A small-molecule ligand and the protein it binds are described below.
Small molecule (SMILES): CC(=O)N[C@H]1[C@H](O[C@H]2[C@H](O)[C@@H](NC(C)=O)CO[C@@H]2CO)O[C@H](CO)[C@@H](O[C@@H]2O[C@H](CO)[C@@H](O)[C@H](O)[C@@H]2O)[C@@H]1O

Sequence of chain 1.A:
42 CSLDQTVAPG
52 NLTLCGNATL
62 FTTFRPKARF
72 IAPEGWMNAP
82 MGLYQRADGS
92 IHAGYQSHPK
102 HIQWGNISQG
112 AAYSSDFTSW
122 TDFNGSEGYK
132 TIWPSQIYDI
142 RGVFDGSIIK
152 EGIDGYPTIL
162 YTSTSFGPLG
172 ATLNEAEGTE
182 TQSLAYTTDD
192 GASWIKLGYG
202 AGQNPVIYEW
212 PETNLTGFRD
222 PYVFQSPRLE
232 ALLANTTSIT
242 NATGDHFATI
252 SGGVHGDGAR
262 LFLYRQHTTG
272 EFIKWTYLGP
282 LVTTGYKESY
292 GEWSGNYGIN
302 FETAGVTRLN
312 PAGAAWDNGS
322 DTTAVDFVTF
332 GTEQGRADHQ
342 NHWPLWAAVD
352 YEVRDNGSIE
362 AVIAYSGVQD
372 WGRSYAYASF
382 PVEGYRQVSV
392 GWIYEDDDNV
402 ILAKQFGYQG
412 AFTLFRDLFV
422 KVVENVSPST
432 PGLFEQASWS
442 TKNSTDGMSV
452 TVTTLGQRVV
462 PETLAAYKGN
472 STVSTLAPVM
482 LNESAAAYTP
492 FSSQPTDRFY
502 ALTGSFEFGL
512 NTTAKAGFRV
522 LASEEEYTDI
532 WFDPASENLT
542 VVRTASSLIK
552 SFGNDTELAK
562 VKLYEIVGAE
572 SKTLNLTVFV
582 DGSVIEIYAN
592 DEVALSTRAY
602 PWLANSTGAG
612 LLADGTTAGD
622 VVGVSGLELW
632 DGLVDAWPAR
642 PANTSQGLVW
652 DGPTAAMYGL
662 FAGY

Sequence of chain 2.A:
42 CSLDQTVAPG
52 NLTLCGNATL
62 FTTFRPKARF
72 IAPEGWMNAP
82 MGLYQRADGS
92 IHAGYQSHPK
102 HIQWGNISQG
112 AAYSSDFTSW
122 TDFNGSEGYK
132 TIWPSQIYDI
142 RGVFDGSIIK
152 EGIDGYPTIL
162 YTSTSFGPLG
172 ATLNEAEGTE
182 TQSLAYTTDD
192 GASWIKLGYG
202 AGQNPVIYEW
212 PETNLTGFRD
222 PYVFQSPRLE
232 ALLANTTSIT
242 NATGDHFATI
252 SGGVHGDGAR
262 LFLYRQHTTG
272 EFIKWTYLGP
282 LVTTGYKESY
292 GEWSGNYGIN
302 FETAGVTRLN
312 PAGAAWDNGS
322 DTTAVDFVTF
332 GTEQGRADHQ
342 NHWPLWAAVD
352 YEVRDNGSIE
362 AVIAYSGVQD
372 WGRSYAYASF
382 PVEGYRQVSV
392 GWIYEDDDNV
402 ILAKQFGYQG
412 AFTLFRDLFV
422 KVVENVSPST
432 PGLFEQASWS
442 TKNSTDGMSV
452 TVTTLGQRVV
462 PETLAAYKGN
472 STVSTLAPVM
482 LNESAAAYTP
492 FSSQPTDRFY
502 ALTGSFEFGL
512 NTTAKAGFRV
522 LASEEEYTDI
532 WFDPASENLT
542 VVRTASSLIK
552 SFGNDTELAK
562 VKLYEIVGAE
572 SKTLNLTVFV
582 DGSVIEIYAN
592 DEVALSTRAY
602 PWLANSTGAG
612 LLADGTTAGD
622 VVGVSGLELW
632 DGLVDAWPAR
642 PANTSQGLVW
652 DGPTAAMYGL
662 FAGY

Binding-site contacts:
Ligand atom O5 contacts residue ASN58 of chain 1.A at 2.3 Å (h-bond).
Ligand atom C3 contacts residue LEU649 of chain 1.A at 4.4 Å (hydrophobic).
Ligand atom C7 contacts residue ASN58 of chain 1.A at 3.6 Å.
Ligand atom O6 contacts residue LYS405 of chain 1.A at 2.9 Å (salt-bridge).
Ligand atom O4 contacts residue TRP651 of chain 1.A at 3.7 Å.
Ligand atom C1 contacts residue TRP651 of chain 1.A at 3.9 Å (hydrophobic).
Ligand atom C6 contacts residue TRP651 of chain 1.A at 3.9 Å (hydrophobic).
Ligand atom C6 contacts residue LEU649 of chain 1.A at 3.9 Å (hydrophobic).
Ligand atom C3 contacts residue ASN58 of chain 1.A at 3.7 Å.
Ligand atom O3 contacts residue TRP651 of chain 1.A at 3.5 Å.
Ligand atom C5 contacts residue ASN58 of chain 1.A at 3.6 Å.
Ligand atom N2 contacts residue ASN58 of chain 1.A at 2.9 Å (h-bond).
Ligand atom C1 contacts residue LYS405 of chain 1.A at 4.3 Å.
Ligand atom O5 contacts residue TRP651 of chain 1.A at 3.4 Å.
Ligand atom C3 contacts residue TRP651 of chain 1.A at 4.1 Å (hydrophobic).
Ligand atom C5 contacts residue TRP651 of chain 1.A at 3.9 Å (hydrophobic).
Ligand atom C4 contacts residue LEU649 of chain 1.A at 3.8 Å (hydrophobic).
Ligand atom C4 contacts residue ASN58 of chain 1.A at 4.1 Å.
Ligand atom O6 contacts residue LEU649 of chain 1.A at 4.2 Å.
Ligand atom C6 contacts residue VAL650 of chain 1.A at 3.4 Å (hydrophobic).
Ligand atom O5 contacts residue LYS405 of chain 1.A at 4.0 Å.
Ligand atom C1 contacts residue TRP651 of chain 1.A at 4.3 Å (hydrophobic).
Ligand atom C2 contacts residue TRP651 of chain 1.A at 3.9 Å (hydrophobic).
Ligand atom C5 contacts residue TRP651 of chain 1.A at 4.3 Å (hydrophobic).
Ligand atom C4 contacts residue TRP651 of chain 1.A at 4.0 Å (hydrophobic).
Ligand atom O6 contacts residue VAL650 of chain 1.A at 4.0 Å.
Ligand atom O6 contacts residue TYR665 of chain 1.A at 3.9 Å.
Ligand atom O7 contacts residue ASN58 of chain 1.A at 3.8 Å.
Ligand atom C6 contacts residue TYR665 of chain 1.A at 4.4 Å (hydrophobic).
Ligand atom C8 contacts residue TRP651 of chain 1.A at 4.1 Å (hydrophobic).
Ligand atom O5 contacts residue LEU649 of chain 1.A at 3.5 Å.
Ligand atom O5 contacts residue TRP651 of chain 1.A at 4.1 Å.
Ligand atom C8 contacts residue ALA202 of chain 2.A at 3.6 Å (hydrophobic).
Ligand atom C2 contacts residue ASN58 of chain 1.A at 2.4 Å.
Ligand atom C5 contacts residue LYS405 of chain 1.A at 3.9 Å.
Ligand atom C5 contacts residue LEU649 of chain 1.A at 4.1 Å (hydrophobic).
Ligand atom C1 contacts residue LEU649 of chain 1.A at 4.3 Å (hydrophobic).
Ligand atom C2 contacts residue LEU649 of chain 1.A at 4.0 Å (hydrophobic).
Ligand atom C6 contacts residue LYS405 of chain 1.A at 3.8 Å.
Ligand atom C1 contacts residue ASN58 of chain 1.A at 1.4 Å.